Binding-site contacts:
Ligand atom O2 contacts residue GLN297 of chain 1.A at 3.7 Å.
Ligand atom O5 contacts residue THR294 of chain 1.A at 3.5 Å.
Ligand atom O7 contacts residue ASN292 of chain 1.A at 3.7 Å.
Ligand atom C6 contacts residue GLN297 of chain 1.A at 3.8 Å.
Ligand atom N2 contacts residue THR294 of chain 1.A at 4.3 Å.
Ligand atom C2 contacts residue THR294 of chain 1.A at 3.7 Å.
Ligand atom O6 contacts residue GLN297 of chain 1.A at 3.0 Å (h-bond).
Ligand atom C5 contacts residue THR294 of chain 1.A at 4.4 Å.
Ligand atom O7 contacts residue THR294 of chain 1.A at 3.4 Å (h-bond).
Ligand atom C6 contacts residue THR294 of chain 1.A at 4.2 Å.
Ligand atom C2 contacts residue GLN297 of chain 1.A at 4.2 Å.
Ligand atom C5 contacts residue ASN292 of chain 1.A at 3.8 Å.
Ligand atom C1 contacts residue THR294 of chain 1.A at 3.7 Å.
Ligand atom C8 contacts residue ASN292 of chain 1.A at 4.4 Å.
Ligand atom N2 contacts residue ASN292 of chain 1.A at 3.0 Å (h-bond).
Ligand atom O5 contacts residue ASN292 of chain 1.A at 2.4 Å (h-bond).
Ligand atom O3 contacts residue GLN297 of chain 1.A at 2.8 Å (h-bond).
Ligand atom C6 contacts residue ILE300 of chain 1.A at 3.5 Å (hydrophobic).
Ligand atom O6 contacts residue ILE300 of chain 1.A at 3.8 Å.
Ligand atom C2 contacts residue ASN292 of chain 1.A at 2.7 Å.
Ligand atom C3 contacts residue ASN292 of chain 1.A at 4.0 Å.
Ligand atom O6 contacts residue ILE300 of chain 1.A at 4.1 Å.
Ligand atom C6 contacts residue GLN297 of chain 1.A at 3.3 Å.
Ligand atom O7 contacts residue TYR295 of chain 1.A at 4.3 Å.
Ligand atom O6 contacts residue GLN297 of chain 1.A at 2.5 Å (h-bond).
Ligand atom C4 contacts residue ASN292 of chain 1.A at 4.3 Å.
Ligand atom C3 contacts residue GLN297 of chain 1.A at 3.5 Å.
Ligand atom C1 contacts residue ASN292 of chain 1.A at 1.8 Å.
Ligand atom C7 contacts residue THR294 of chain 1.A at 4.2 Å.
Ligand atom C7 contacts residue ASN292 of chain 1.A at 3.4 Å.

Sequence of chain 1.A:
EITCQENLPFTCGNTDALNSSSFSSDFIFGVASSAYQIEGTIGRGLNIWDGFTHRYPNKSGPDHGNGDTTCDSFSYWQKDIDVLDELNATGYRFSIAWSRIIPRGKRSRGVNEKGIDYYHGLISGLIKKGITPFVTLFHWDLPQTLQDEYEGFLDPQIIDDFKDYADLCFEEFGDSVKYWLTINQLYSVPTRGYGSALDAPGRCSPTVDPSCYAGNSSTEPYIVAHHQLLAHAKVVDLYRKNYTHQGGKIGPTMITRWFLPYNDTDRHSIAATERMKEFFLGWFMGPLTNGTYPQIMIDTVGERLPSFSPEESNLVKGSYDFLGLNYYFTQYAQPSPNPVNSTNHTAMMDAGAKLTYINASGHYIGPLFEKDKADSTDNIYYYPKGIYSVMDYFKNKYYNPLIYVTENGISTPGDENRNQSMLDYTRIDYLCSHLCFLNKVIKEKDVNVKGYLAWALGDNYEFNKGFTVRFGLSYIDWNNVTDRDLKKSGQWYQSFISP

The protein below binds the small molecule below.
Small molecule (SMILES): CC(=O)N[C@H]1[C@H](O[C@H]2[C@H](O[C@@H]3O[C@@H](C)[C@@H](O)[C@@H](O)[C@@H]3O)[C@@H](NC(C)=O)CO[C@@H]2CO)O[C@H](CO)[C@@H](O[C@@H]2O[C@H](CO)[C@@H](O)[C@H](O[C@H]3O[C@H](CO)[C@@H](O)[C@H](O)[C@@H]3O)[C@@H]2O[C@@H]2OC[C@@H](O)[C@H](O)[C@H]2O)[C@@H]1O